A small-molecule ligand and the protein it binds are described below.
Small molecule (SMILES): CC[C@H](C)[C@H](NC(=O)[C@@H](NC(=O)[C@H](CC(C)C)NC(=O)[C@H](CCCCN)NC(=O)[C@H](CCCCN)NC(=O)[C@@H](N)Cc1cnc[nH]1)C(C)C)C(=O)N[C@@H](CC(N)=O)C(=O)N[C@@H](CCCCN)C(=O)N[C@@H](CC(=O)O)C(=O)N[C@@H](CCSC)C(=O)N[C@@H](CCCN=C(N)N)C(=O)N[C@H](C(=O)N[C@@H](CC(=O)O)C(=O)N[C@@H](CC(C)C)C(=O)N[C@@H](Cc1ccccc1)C(=O)N[C@@H](CO)C(=O)N1CCC[C@H]1C(=O)N1CCC[C@H]1C(=O)N[C@H](C=O)CC(N)=O)[C@@H](C)O

Sequence of chain 8.D:
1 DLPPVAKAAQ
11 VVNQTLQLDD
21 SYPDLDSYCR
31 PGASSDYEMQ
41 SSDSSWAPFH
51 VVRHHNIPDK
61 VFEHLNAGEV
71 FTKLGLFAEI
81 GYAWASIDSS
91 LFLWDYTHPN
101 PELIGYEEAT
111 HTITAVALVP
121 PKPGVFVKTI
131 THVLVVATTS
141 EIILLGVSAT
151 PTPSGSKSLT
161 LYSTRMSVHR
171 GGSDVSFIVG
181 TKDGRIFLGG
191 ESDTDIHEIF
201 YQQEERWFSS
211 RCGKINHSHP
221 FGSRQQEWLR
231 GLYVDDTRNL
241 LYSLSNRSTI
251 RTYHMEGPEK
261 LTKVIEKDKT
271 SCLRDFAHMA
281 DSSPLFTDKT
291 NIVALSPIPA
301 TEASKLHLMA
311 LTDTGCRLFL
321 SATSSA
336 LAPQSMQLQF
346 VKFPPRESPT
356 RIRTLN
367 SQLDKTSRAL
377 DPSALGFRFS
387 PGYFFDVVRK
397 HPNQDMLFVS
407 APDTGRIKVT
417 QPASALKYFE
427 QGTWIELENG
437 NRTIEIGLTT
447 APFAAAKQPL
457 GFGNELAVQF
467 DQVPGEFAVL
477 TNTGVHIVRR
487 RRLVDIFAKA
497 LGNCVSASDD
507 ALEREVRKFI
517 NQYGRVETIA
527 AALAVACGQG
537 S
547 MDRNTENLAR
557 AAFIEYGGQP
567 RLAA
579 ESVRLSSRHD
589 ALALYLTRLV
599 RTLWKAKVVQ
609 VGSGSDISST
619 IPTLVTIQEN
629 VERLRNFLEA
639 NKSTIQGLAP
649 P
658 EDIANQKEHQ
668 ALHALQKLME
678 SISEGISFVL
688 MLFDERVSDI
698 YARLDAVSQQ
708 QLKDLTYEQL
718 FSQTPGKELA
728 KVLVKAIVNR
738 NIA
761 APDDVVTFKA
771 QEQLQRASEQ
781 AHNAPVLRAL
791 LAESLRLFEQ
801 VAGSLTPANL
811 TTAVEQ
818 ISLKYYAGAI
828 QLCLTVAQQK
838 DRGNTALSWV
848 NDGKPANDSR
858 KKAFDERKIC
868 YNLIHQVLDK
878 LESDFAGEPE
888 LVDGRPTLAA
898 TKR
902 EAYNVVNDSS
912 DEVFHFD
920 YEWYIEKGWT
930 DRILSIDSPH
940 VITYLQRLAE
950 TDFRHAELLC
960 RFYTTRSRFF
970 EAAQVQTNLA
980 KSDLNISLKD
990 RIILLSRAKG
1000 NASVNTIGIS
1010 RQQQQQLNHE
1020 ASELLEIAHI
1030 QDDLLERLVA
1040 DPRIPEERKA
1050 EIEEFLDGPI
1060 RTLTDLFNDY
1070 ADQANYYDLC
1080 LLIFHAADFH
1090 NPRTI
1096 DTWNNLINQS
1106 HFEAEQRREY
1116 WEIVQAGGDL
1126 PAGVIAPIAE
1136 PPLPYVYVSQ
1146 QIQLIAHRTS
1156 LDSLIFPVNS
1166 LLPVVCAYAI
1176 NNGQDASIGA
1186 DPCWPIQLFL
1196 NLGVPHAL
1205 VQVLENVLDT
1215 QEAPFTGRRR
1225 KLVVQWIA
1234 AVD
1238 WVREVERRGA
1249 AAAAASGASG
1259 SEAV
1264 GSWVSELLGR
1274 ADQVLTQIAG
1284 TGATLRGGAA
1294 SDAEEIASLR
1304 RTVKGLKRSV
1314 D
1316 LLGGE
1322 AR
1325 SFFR

Binding-site contacts:
Ligand atom CG contacts residue LEU1062 of chain 8.D at 2.8 Å (hydrophobic).
Ligand atom N contacts residue THR1061 of chain 8.D at 1.9 Å (h-bond).
Ligand atom ND1 contacts residue THR1061 of chain 8.D at 2.4 Å.
Ligand atom CD1 contacts residue THR1063 of chain 8.D at 2.5 Å.
Ligand atom CD1 contacts residue PHE1066 of chain 8.D at 2.9 Å (hydrophobic).
Ligand atom C contacts residue THR1063 of chain 8.D at 2.9 Å.
Ligand atom NZ contacts residue GLU1022 of chain 8.D at 2.7 Å (salt-bridge).
Ligand atom CB contacts residue THR1061 of chain 8.D at 1.0 Å.
Ligand atom CB contacts residue THR1063 of chain 8.D at 3.0 Å.
Ligand atom O contacts residue LEU1062 of chain 8.D at 1.6 Å (h-bond).
Ligand atom CD2 contacts residue GLN1072 of chain 8.D at 3.1 Å.
Ligand atom CD2 contacts residue THR1061 of chain 8.D at 1.8 Å.
Ligand atom N contacts residue THR1063 of chain 8.D at 1.6 Å (h-bond).
Ligand atom CB contacts residue ILE1026 of chain 8.D at 2.6 Å (hydrophobic).
Ligand atom O contacts residue THR1063 of chain 8.D at 2.4 Å (h-bond).
Ligand atom N contacts residue THR1063 of chain 8.D at 2.4 Å (h-bond).
Ligand atom C contacts residue ASN1067 of chain 8.D at 2.7 Å.
Ligand atom C contacts residue LEU1062 of chain 8.D at 2.7 Å (hydrophobic).
Ligand atom O contacts residue ARG1060 of chain 8.D at 2.9 Å (salt-bridge).
Ligand atom N contacts residue ARG1060 of chain 8.D at 1.9 Å.
Ligand atom O contacts residue THR1061 of chain 8.D at 1.8 Å.
Ligand atom O contacts residue THR1063 of chain 8.D at 2.4 Å (h-bond).
Ligand atom CA contacts residue THR1063 of chain 8.D at 2.5 Å.
Ligand atom C contacts residue THR1061 of chain 8.D at 2.1 Å.
Ligand atom N contacts residue ASN1067 of chain 8.D at 3.1 Å (h-bond).
Ligand atom O contacts residue ASN1067 of chain 8.D at 2.1 Å (h-bond).
Ligand atom NE2 contacts residue THR1061 of chain 8.D at 3.0 Å.
Ligand atom O contacts residue THR1063 of chain 8.D at 2.6 Å.
Ligand atom CG contacts residue THR1061 of chain 8.D at 1.1 Å.
Ligand atom CA contacts residue ASN1067 of chain 8.D at 2.7 Å.
Ligand atom CA contacts residue ARG1060 of chain 8.D at 3.1 Å.
Ligand atom N contacts residue ASN1067 of chain 8.D at 3.0 Å (h-bond).
Ligand atom CG contacts residue ILE1026 of chain 8.D at 2.7 Å (hydrophobic).
Ligand atom CA contacts residue THR1061 of chain 8.D at 2.0 Å.
Ligand atom CG2 contacts residue THR1063 of chain 8.D at 3.0 Å.
Ligand atom CB contacts residue THR1063 of chain 8.D at 2.6 Å.
Ligand atom CA contacts residue THR1063 of chain 8.D at 1.6 Å.
Ligand atom CD1 contacts residue LEU1062 of chain 8.D at 3.1 Å (hydrophobic).
Ligand atom C contacts residue THR1063 of chain 8.D at 1.4 Å.
Ligand atom C contacts residue THR1063 of chain 8.D at 2.7 Å.